Sequence of chain 1.A:
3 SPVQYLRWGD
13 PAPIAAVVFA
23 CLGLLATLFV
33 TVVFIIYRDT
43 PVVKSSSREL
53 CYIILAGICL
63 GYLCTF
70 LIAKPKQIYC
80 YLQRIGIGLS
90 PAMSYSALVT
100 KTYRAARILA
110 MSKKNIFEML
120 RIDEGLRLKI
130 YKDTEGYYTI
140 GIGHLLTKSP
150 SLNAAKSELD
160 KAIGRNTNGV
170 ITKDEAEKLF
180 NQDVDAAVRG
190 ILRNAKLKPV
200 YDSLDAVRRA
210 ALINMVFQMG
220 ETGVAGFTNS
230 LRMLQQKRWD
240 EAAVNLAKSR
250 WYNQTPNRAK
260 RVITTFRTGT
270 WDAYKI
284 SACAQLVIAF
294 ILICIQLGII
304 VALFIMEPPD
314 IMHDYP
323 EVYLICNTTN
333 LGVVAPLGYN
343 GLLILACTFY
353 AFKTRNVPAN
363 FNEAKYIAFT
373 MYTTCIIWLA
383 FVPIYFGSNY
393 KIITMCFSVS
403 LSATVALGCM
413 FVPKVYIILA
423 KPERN

This protein binds this small molecule.
Small molecule (SMILES): CN1CC(=O)N=C1NC(=O)Nc1cccc(Cl)c1

Binding-site contacts:
Ligand atom C15 contacts residue ALA405 of chain 1.A at 3.6 Å (hydrophobic).
Ligand atom C13 contacts residue SER404 of chain 1.A at 3.8 Å.
Ligand atom C12 contacts residue PRO90 of chain 1.A at 3.6 Å (hydrophobic).
Ligand atom C14 contacts residue ALA405 of chain 1.A at 3.8 Å (hydrophobic).
Ligand atom N06 contacts residue SER400 of chain 1.A at 3.9 Å.
Ligand atom O10 contacts residue VAL401 of chain 1.A at 3.9 Å.
Ligand atom C09 contacts residue PRO90 of chain 1.A at 3.8 Å (hydrophobic).
Ligand atom O10 contacts residue SER404 of chain 1.A at 3.1 Å.
Ligand atom C09 contacts residue TRP380 of chain 1.A at 3.6 Å (hydrophobic).
Ligand atom C01 contacts residue LEU339 of chain 1.A at 3.6 Å (hydrophobic).
Ligand atom O05 contacts residue PHE383 of chain 1.A at 3.6 Å.
Ligand atom CL1 contacts residue SER404 of chain 1.A at 3.3 Å.
Ligand atom C01 contacts residue MET397 of chain 1.A at 3.7 Å (hydrophobic).
Ligand atom C16 contacts residue SER89 of chain 1.A at 3.7 Å.
Ligand atom C04 contacts residue SER400 of chain 1.A at 3.9 Å.
Ligand atom C16 contacts residue GLY59 of chain 1.A at 3.0 Å.
Ligand atom O05 contacts residue SER400 of chain 1.A at 3.8 Å.
Ligand atom C15 contacts residue GLY59 of chain 1.A at 3.9 Å.
Ligand atom N08 contacts residue VAL401 of chain 1.A at 3.7 Å.
Ligand atom N06 contacts residue TRP380 of chain 1.A at 3.4 Å.
Ligand atom C15 contacts residue SER93 of chain 1.A at 3.7 Å.
Ligand atom CL1 contacts residue ALA408 of chain 1.A at 3.8 Å.
Ligand atom C16 contacts residue GLY63 of chain 1.A at 3.7 Å.
Ligand atom C15 contacts residue ILE60 of chain 1.A at 3.5 Å (hydrophobic).
Ligand atom CL1 contacts residue TYR94 of chain 1.A at 3.4 Å.
Ligand atom N08 contacts residue TRP380 of chain 1.A at 3.6 Å.
Ligand atom C17 contacts residue SER89 of chain 1.A at 3.3 Å.
Ligand atom C03 contacts residue PHE383 of chain 1.A at 3.4 Å (hydrophobic).
Ligand atom O10 contacts residue TRP380 of chain 1.A at 3.5 Å.
Ligand atom C13 contacts residue PRO90 of chain 1.A at 3.7 Å (hydrophobic).
Ligand atom O05 contacts residue ILE379 of chain 1.A at 3.8 Å.
Ligand atom N11 contacts residue VAL401 of chain 1.A at 3.8 Å.
Ligand atom C17 contacts residue PRO90 of chain 1.A at 3.8 Å (hydrophobic).
Ligand atom C17 contacts residue GLY59 of chain 1.A at 3.8 Å.
Ligand atom C01 contacts residue ILE86 of chain 1.A at 3.9 Å (hydrophobic).
Ligand atom C16 contacts residue ALA405 of chain 1.A at 3.7 Å (hydrophobic).
Ligand atom C16 contacts residue ILE60 of chain 1.A at 3.4 Å (hydrophobic).
Ligand atom C07 contacts residue TRP380 of chain 1.A at 3.5 Å (hydrophobic).
Ligand atom N11 contacts residue PRO90 of chain 1.A at 3.2 Å.
Ligand atom C17 contacts residue GLY63 of chain 1.A at 3.5 Å.